The small molecule below binds the protein below.
Small molecule (SMILES): CC(=O)N[C@@H]1[C@@H](O)[C@H](O)[C@@H](CO)O[C@H]1O

Sequence of chain 1.A:
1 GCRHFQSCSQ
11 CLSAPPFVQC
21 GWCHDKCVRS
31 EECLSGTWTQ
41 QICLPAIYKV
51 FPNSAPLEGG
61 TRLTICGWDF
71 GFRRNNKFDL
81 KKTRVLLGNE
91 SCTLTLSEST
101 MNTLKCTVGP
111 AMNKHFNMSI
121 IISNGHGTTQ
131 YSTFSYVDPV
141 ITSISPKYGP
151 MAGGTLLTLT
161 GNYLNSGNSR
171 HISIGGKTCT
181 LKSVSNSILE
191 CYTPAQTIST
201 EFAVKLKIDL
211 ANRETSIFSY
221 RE

Binding-site contacts:
Ligand atom C1 contacts residue ASN117 of chain 1.A at 1.4 Å.
Ligand atom O5 contacts residue ASN117 of chain 1.A at 2.4 Å (h-bond).
Ligand atom O7 contacts residue PHE116 of chain 1.A at 4.3 Å.
Ligand atom C2 contacts residue ASN117 of chain 1.A at 2.5 Å.
Ligand atom C3 contacts residue ASN117 of chain 1.A at 3.8 Å.
Ligand atom N2 contacts residue ASN117 of chain 1.A at 2.9 Å (h-bond).
Ligand atom C5 contacts residue ASN117 of chain 1.A at 3.7 Å.
Ligand atom C7 contacts residue ASN117 of chain 1.A at 3.9 Å.
Ligand atom C4 contacts residue ASN117 of chain 1.A at 4.3 Å.